Sequence of chain 1.JA:
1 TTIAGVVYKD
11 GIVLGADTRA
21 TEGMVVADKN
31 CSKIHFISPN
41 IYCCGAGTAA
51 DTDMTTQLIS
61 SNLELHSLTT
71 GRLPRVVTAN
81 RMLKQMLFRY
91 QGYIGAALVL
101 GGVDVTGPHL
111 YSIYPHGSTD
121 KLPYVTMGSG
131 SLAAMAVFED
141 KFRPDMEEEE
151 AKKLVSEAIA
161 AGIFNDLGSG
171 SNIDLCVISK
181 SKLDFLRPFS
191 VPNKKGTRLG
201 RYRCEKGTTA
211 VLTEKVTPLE

A protein and the small-molecule ligand that binds it are described below.
Small molecule (SMILES): COc1ccc(C[C@H](NC(=O)[C@H](C)NC(=O)CN2CCOCC2)C(=O)N[C@@H](Cc2ccccc2)[C@@H](O)[C@H](C)CO)cc1

Sequence of chain 1.KA:
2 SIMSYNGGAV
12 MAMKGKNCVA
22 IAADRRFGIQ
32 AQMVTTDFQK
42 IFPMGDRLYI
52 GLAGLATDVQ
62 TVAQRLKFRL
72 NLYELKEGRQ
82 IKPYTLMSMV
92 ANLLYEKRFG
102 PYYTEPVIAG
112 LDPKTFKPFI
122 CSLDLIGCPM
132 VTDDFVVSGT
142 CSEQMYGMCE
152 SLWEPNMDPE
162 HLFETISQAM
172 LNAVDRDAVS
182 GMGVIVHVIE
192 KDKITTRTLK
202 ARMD

Binding-site contacts:
Ligand atom C27 contacts residue ASP125 of chain 1.KA at 3.6 Å.
Ligand atom O49 contacts residue THR21 of chain 1.JA at 3.0 Å (h-bond).
Ligand atom C38 contacts residue THR21 of chain 1.JA at 3.6 Å.
Ligand atom C40 contacts residue THR21 of chain 1.JA at 3.5 Å.
Ligand atom C3 contacts residue CYS31 of chain 1.JA at 3.3 Å (hydrophobic).
Ligand atom N22 contacts residue THR1 of chain 1.JA at 3.7 Å.
Ligand atom O21 contacts residue GLY47 of chain 1.JA at 2.9 Å (h-bond).
Ligand atom O13 contacts residue THR1 of chain 1.JA at 3.2 Å (h-bond).
Ligand atom C42 contacts residue GLY47 of chain 1.JA at 3.6 Å.
Ligand atom C11 contacts residue THR1 of chain 1.JA at 2.5 Å.
Ligand atom O13 contacts residue GLY168 of chain 1.JA at 3.3 Å (h-bond).
Ligand atom C1 contacts residue THR52 of chain 1.JA at 3.7 Å.
Ligand atom C8 contacts residue THR1 of chain 1.JA at 2.4 Å.
Ligand atom O39 contacts residue ASP125 of chain 1.KA at 3.7 Å.
Ligand atom C11 contacts residue GLY168 of chain 1.JA at 3.0 Å.
Ligand atom C46 contacts residue THR48 of chain 1.JA at 3.4 Å.
Ligand atom O49 contacts residue ALA20 of chain 1.JA at 3.5 Å.
Ligand atom C8 contacts residue GLY47 of chain 1.JA at 3.6 Å.
Ligand atom C24 contacts residue GLY47 of chain 1.JA at 3.4 Å.
Ligand atom N28 contacts residue ASP125 of chain 1.KA at 2.9 Å (salt-bridge).
Ligand atom O13 contacts residue THR21 of chain 1.JA at 3.3 Å (h-bond).
Ligand atom C11 contacts residue ARG19 of chain 1.JA at 3.1 Å.
Ligand atom C7 contacts residue THR1 of chain 1.JA at 2.7 Å.
Ligand atom C4 contacts residue CYS31 of chain 1.JA at 3.1 Å (hydrophobic).
Ligand atom C27 contacts residue THR21 of chain 1.JA at 3.1 Å.
Ligand atom C23 contacts residue GLY47 of chain 1.JA at 3.5 Å.
Ligand atom O39 contacts residue ALA49 of chain 1.JA at 3.1 Å (h-bond).
Ligand atom C33 contacts residue THR48 of chain 1.JA at 3.7 Å.
Ligand atom N22 contacts residue GLY47 of chain 1.JA at 2.8 Å (h-bond).
Ligand atom C38 contacts residue ASP125 of chain 1.KA at 3.1 Å.
Ligand atom C10 contacts residue GLY168 of chain 1.JA at 3.5 Å.
Ligand atom C10 contacts residue THR1 of chain 1.JA at 1.5 Å.
Ligand atom N25 contacts residue THR21 of chain 1.JA at 2.7 Å (h-bond).
Ligand atom C26 contacts residue THR21 of chain 1.JA at 3.4 Å.
Ligand atom C7 contacts residue GLY47 of chain 1.JA at 3.4 Å.
Ligand atom O21 contacts residue THR1 of chain 1.JA at 2.3 Å (h-bond).
Ligand atom C12 contacts residue THR1 of chain 1.JA at 2.5 Å.
Ligand atom C32 contacts residue ILE127 of chain 1.KA at 3.7 Å (hydrophobic).
Ligand atom C6 contacts residue THR1 of chain 1.JA at 3.6 Å.
Ligand atom C9 contacts residue THR1 of chain 1.JA at 1.4 Å.